Sequence of chain 1.B:
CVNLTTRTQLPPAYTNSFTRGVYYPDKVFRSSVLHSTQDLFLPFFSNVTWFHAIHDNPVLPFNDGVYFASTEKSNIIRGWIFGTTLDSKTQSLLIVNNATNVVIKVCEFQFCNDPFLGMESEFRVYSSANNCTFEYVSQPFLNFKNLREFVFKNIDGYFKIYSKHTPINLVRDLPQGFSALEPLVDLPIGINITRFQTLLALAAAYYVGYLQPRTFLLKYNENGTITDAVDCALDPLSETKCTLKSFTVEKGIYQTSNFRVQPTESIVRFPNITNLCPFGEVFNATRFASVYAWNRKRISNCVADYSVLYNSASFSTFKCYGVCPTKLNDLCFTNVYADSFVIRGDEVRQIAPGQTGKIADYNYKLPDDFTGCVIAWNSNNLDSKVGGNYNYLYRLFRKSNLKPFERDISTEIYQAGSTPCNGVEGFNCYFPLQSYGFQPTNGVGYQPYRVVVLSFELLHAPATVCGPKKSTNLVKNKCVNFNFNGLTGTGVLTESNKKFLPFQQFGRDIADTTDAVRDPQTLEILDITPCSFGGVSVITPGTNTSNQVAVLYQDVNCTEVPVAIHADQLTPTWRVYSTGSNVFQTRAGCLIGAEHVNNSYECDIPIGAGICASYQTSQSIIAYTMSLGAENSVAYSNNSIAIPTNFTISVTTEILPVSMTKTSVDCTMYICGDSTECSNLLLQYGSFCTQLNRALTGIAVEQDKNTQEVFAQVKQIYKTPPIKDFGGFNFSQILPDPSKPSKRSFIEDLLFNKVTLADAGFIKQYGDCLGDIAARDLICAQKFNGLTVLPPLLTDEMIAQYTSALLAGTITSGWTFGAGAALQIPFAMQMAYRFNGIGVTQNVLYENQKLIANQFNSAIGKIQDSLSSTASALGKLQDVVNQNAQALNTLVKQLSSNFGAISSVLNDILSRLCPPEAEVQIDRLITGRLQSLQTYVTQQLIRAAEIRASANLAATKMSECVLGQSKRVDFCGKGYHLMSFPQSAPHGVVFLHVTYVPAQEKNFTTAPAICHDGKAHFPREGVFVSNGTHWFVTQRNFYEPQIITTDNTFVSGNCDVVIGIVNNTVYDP

Binding-site contacts:
Ligand atom C2 contacts residue ASN648 of chain 1.B at 3.0 Å.
Ligand atom O7 contacts residue ASN648 of chain 1.B at 3.3 Å (h-bond).
Ligand atom N2 contacts residue ASN648 of chain 1.B at 3.2 Å (h-bond).
Ligand atom C8 contacts residue ASN648 of chain 1.B at 4.5 Å.
Ligand atom O5 contacts residue ASN648 of chain 1.B at 2.8 Å (h-bond).
Ligand atom C5 contacts residue ASN648 of chain 1.B at 4.1 Å.
Ligand atom C3 contacts residue ASN648 of chain 1.B at 4.3 Å.
Ligand atom C1 contacts residue ASN648 of chain 1.B at 2.0 Å.
Ligand atom C7 contacts residue ASN648 of chain 1.B at 3.4 Å.

This small molecule binds to this protein.
Small molecule (SMILES): CC(=O)N[C@@H]1[C@@H](O)[C@H](O)[C@@H](CO)O[C@H]1O